A small-molecule ligand and the protein it binds are described below.
Small molecule (SMILES): Nc1ncnc2c1ncn2[C@@H]1O[C@H](COP(=O)(O)OP(=O)(O)OP(O)(O)=S)[C@@H](O)[C@H]1O

Sequence of chain 1.C:
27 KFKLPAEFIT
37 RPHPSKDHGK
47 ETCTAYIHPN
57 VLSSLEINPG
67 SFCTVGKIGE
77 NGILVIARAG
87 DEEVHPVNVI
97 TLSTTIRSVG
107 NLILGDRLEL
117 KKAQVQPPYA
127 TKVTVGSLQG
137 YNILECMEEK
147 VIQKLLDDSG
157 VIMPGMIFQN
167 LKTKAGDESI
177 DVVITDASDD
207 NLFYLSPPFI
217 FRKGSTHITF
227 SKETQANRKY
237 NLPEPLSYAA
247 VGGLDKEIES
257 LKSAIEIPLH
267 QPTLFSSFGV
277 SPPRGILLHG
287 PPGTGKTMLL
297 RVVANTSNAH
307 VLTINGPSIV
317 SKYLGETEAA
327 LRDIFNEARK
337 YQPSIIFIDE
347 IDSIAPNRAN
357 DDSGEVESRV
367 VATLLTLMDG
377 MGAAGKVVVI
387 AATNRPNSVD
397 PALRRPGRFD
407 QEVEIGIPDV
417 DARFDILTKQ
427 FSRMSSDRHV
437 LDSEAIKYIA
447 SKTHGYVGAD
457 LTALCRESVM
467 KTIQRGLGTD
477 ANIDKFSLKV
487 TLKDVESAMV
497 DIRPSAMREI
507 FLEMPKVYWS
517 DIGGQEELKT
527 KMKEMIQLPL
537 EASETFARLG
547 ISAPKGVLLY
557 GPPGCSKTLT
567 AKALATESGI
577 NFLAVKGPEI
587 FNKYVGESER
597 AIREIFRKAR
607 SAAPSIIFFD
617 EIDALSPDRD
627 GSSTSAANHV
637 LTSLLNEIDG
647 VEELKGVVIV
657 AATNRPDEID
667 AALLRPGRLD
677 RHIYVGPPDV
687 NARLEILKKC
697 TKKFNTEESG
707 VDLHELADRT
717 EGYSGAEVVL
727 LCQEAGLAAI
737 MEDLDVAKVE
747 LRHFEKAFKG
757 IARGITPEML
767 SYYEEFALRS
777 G

Binding-site contacts:
Ligand atom S1G contacts residue ARG401 of chain 1.C at 3.3 Å (salt-bridge).
Ligand atom O1B contacts residue THR293 of chain 1.B at 3.0 Å (h-bond).
Ligand atom O2A contacts residue GLY291 of chain 1.B at 3.4 Å (h-bond).
Ligand atom O3A contacts residue ARG401 of chain 1.C at 3.0 Å (salt-bridge).
Ligand atom PG contacts residue ARG401 of chain 1.C at 3.7 Å.
Ligand atom O1A contacts residue LYS292 of chain 1.B at 3.0 Å (salt-bridge).
Ligand atom N7 contacts residue ALA246 of chain 1.B at 3.7 Å.
Ligand atom O1A contacts residue MET294 of chain 1.B at 3.3 Å (h-bond).
Ligand atom O2A contacts residue GLY289 of chain 1.B at 3.0 Å.
Ligand atom O1B contacts residue LYS292 of chain 1.B at 3.4 Å.
Ligand atom C8 contacts residue THR458 of chain 1.B at 3.7 Å.
Ligand atom C5 contacts residue MET294 of chain 1.B at 3.5 Å (hydrophobic).
Ligand atom C4 contacts residue MET294 of chain 1.B at 3.6 Å (hydrophobic).
Ligand atom N6 contacts residue VAL247 of chain 1.B at 3.4 Å.
Ligand atom O2A contacts residue THR290 of chain 1.B at 3.0 Å (h-bond).
Ligand atom N7 contacts residue MET294 of chain 1.B at 3.5 Å.
Ligand atom O2G contacts residue ARG404 of chain 1.C at 3.5 Å (salt-bridge).
Ligand atom S1G contacts residue PRO288 of chain 1.B at 3.6 Å.
Ligand atom PA contacts residue GLY291 of chain 1.B at 3.7 Å.
Ligand atom O1A contacts residue GLY291 of chain 1.B at 2.9 Å.
Ligand atom O1A contacts residue THR293 of chain 1.B at 3.4 Å (h-bond).
Ligand atom C2 contacts residue THR290 of chain 1.B at 3.1 Å.
Ligand atom O2' contacts residue THR458 of chain 1.B at 3.1 Å (h-bond).
Ligand atom O2B contacts residue THR290 of chain 1.B at 3.4 Å (h-bond).
Ligand atom O3B contacts residue GLY289 of chain 1.B at 3.4 Å (h-bond).
Ligand atom O3G contacts residue LYS292 of chain 1.B at 3.1 Å.
Ligand atom C8 contacts residue MET294 of chain 1.B at 3.8 Å (hydrophobic).
Ligand atom S1G contacts residue ARG404 of chain 1.C at 2.8 Å (salt-bridge).
Ligand atom PB contacts residue LYS292 of chain 1.B at 3.5 Å.
Ligand atom N6 contacts residue ILE422 of chain 1.B at 3.7 Å.
Ligand atom N6 contacts residue GLY248 of chain 1.B at 3.7 Å.
Ligand atom O5' contacts residue ASP375 of chain 1.C at 3.6 Å.
Ligand atom O3B contacts residue LYS292 of chain 1.B at 3.2 Å (salt-bridge).
Ligand atom O3B contacts residue ARG401 of chain 1.C at 3.5 Å (salt-bridge).
Ligand atom O2G contacts residue THR293 of chain 1.B at 3.8 Å.
Ligand atom C1' contacts residue THR458 of chain 1.B at 3.7 Å.
Ligand atom O2B contacts residue GLY291 of chain 1.B at 3.0 Å (h-bond).
Ligand atom N1 contacts residue THR290 of chain 1.B at 3.8 Å.
Ligand atom O2B contacts residue LYS292 of chain 1.B at 2.9 Å (salt-bridge).
Ligand atom N6 contacts residue ALA246 of chain 1.B at 3.2 Å (h-bond).

Sequence of chain 1.B:
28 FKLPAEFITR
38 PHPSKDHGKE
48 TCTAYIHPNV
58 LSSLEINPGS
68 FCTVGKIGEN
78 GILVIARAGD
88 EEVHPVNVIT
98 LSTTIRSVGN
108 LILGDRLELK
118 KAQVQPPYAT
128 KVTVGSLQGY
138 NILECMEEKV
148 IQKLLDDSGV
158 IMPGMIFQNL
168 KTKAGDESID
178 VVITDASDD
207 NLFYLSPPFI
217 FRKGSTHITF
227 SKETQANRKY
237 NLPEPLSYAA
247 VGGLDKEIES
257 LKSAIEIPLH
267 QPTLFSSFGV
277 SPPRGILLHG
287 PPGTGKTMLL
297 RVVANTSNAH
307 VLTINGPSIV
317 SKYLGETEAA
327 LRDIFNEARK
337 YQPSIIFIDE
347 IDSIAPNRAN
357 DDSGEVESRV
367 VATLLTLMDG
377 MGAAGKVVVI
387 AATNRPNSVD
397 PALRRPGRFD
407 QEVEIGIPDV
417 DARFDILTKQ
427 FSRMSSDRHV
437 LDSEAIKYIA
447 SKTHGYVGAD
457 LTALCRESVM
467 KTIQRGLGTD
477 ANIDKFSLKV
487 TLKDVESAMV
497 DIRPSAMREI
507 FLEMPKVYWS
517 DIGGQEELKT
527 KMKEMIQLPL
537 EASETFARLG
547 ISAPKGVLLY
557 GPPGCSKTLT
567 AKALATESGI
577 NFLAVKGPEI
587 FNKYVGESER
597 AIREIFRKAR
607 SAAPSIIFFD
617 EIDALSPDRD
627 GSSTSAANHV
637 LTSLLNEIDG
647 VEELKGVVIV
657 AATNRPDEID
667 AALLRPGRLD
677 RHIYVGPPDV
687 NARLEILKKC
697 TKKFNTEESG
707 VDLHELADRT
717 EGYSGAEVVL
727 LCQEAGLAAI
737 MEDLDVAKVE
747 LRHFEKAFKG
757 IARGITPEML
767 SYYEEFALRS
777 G